Binding-site contacts:
Ligand atom C4 contacts residue PRO81 of chain 1.A at 3.8 Å (hydrophobic).
Ligand atom C11 contacts residue VAL48 of chain 1.B at 3.9 Å (hydrophobic).
Ligand atom C20 contacts residue GLY27 of chain 1.A at 3.8 Å.
Ligand atom O21 contacts residue GLY27 of chain 1.A at 3.2 Å.
Ligand atom C23 contacts residue GLY27 of chain 1.A at 3.7 Å.
Ligand atom C5 contacts residue THR80 of chain 1.A at 3.7 Å.
Ligand atom O21 contacts residue ASP25 of chain 1.A at 2.6 Å (salt-bridge).
Ligand atom C31 contacts residue ASP29 of chain 1.A at 3.5 Å.
Ligand atom C39 contacts residue ILE84 of chain 1.A at 3.6 Å (hydrophobic).
Ligand atom C79 contacts residue ALA82 of chain 1.B at 3.9 Å (hydrophobic).
Ligand atom C39 contacts residue ILE50 of chain 1.B at 3.7 Å (hydrophobic).
Ligand atom C9 contacts residue VAL48 of chain 1.B at 3.5 Å (hydrophobic).
Ligand atom C78 contacts residue ALA82 of chain 1.B at 3.8 Å (hydrophobic).
Ligand atom C33 contacts residue ASP29 of chain 1.A at 3.7 Å.
Ligand atom C30 contacts residue GLY27 of chain 1.A at 3.6 Å.
Ligand atom C6 contacts residue ILE84 of chain 1.A at 3.9 Å (hydrophobic).
Ligand atom C5 contacts residue ILE50 of chain 1.B at 3.7 Å (hydrophobic).
Ligand atom C33 contacts residue ASP30 of chain 1.A at 3.4 Å.
Ligand atom C34 contacts residue ALA28 of chain 1.A at 3.7 Å (hydrophobic).
Ligand atom N22 contacts residue ALA28 of chain 1.A at 3.9 Å.
Ligand atom C10 contacts residue GLY27 of chain 1.B at 3.4 Å.
Ligand atom C32 contacts residue ASP30 of chain 1.A at 3.4 Å.
Ligand atom N22 contacts residue GLY27 of chain 1.A at 3.0 Å (h-bond).
Ligand atom C8 contacts residue GLY27 of chain 1.B at 3.9 Å.
Ligand atom C23 contacts residue ILE84 of chain 1.B at 3.7 Å (hydrophobic).
Ligand atom N12 contacts residue VAL48 of chain 1.B at 3.6 Å (h-bond).
Ligand atom C19 contacts residue ASP25 of chain 1.A at 3.5 Å.
Ligand atom C32 contacts residue ASP29 of chain 1.A at 3.5 Å.
Ligand atom O38 contacts residue ASP30 of chain 1.A at 2.7 Å (salt-bridge).
Ligand atom C18 contacts residue ASP25 of chain 1.B at 3.4 Å.
Ligand atom O21 contacts residue ASP25 of chain 1.B at 2.4 Å (salt-bridge).
Ligand atom C78 contacts residue LEU23 of chain 1.B at 3.8 Å (hydrophobic).
Ligand atom C19 contacts residue ASP25 of chain 1.B at 3.4 Å.
Ligand atom C16 contacts residue VAL48 of chain 1.B at 3.9 Å (hydrophobic).
Ligand atom O21 contacts residue ALA28 of chain 1.A at 3.6 Å.
Ligand atom C29 contacts residue ALA28 of chain 1.A at 3.8 Å (hydrophobic).
Ligand atom C23 contacts residue ASP25 of chain 1.B at 3.3 Å.
Ligand atom C10 contacts residue ASP25 of chain 1.A at 3.4 Å.
Ligand atom C39 contacts residue ALA28 of chain 1.A at 3.8 Å (hydrophobic).
Ligand atom C16 contacts residue ILE47 of chain 1.B at 3.3 Å (hydrophobic).

Sequence of chain 1.B:
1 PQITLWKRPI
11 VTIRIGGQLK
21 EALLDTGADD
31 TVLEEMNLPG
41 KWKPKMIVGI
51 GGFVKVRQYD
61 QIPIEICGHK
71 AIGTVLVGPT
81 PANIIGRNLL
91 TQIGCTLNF

A small-molecule ligand and the protein it binds are described below.
Small molecule (SMILES): Cc1c(O)cccc1C(=O)N[C@@H](CSc1ccccc1)[C@H](O)CN1C[C@H]2CCCC[C@H]2C[C@H]1C(=O)NC(C)(C)C

Sequence of chain 1.A:
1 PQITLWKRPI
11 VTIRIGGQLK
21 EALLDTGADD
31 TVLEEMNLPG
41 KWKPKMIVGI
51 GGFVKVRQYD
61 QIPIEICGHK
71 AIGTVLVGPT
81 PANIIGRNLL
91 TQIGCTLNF